This protein binds this small molecule.
Small molecule (SMILES): COC(=O)c1cc(O)cc(C(=O)OC)c1

Sequence of chain 1.A:
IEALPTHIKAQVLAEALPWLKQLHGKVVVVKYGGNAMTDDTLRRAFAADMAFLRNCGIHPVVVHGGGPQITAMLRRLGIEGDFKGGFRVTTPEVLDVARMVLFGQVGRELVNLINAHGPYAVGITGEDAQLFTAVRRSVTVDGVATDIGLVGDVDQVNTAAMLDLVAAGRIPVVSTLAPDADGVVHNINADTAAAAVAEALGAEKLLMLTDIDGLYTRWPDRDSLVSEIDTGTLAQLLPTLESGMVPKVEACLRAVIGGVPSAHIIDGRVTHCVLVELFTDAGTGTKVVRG

Sequence of chain 6.A:
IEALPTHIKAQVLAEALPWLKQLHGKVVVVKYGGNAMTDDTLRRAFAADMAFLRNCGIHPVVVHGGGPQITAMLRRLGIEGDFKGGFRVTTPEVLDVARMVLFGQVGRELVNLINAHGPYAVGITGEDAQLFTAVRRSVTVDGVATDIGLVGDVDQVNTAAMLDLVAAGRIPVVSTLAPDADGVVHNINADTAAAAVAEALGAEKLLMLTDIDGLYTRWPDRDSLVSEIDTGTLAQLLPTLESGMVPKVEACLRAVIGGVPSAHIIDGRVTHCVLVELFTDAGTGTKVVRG

Binding-site contacts:
Ligand atom C12 contacts residue LEU171 of chain 6.A at 4.0 Å (hydrophobic).
Ligand atom C01 contacts residue LEU137 of chain 1.A at 3.7 Å (hydrophobic).
Ligand atom O04 contacts residue 98W1 of chain 6.B at 1.6 Å (h-bond).
Ligand atom C12 contacts residue 98W1 of chain 6.B at 0.7 Å.
Ligand atom C10 contacts residue VAL128 of chain 1.A at 3.9 Å (hydrophobic).
Ligand atom C11 contacts residue 98W1 of chain 6.B at 0.6 Å.
Ligand atom C05 contacts residue LEU171 of chain 6.A at 4.0 Å (hydrophobic).
Ligand atom C07 contacts residue ILE130 of chain 1.A at 3.8 Å (hydrophobic).
Ligand atom O13 contacts residue LEU137 of chain 6.A at 3.9 Å.
Ligand atom O02 contacts residue ARG176 of chain 6.A at 3.5 Å (salt-bridge).
Ligand atom C15 contacts residue 98W1 of chain 6.B at 0.2 Å.
Ligand atom C06 contacts residue 98W1 of chain 6.B at 0.7 Å.
Ligand atom O08 contacts residue VAL128 of chain 6.A at 2.9 Å.
Ligand atom C01 contacts residue ARG176 of chain 6.A at 3.8 Å.
Ligand atom C09 contacts residue 98W1 of chain 6.B at 0.3 Å.
Ligand atom C03 contacts residue 98W1 of chain 6.B at 0.5 Å.
Ligand atom C15 contacts residue ALA135 of chain 6.A at 3.9 Å (hydrophobic).
Ligand atom C07 contacts residue VAL128 of chain 6.A at 3.0 Å (hydrophobic).
Ligand atom O08 contacts residue 98W1 of chain 6.B at 2.2 Å.
Ligand atom C11 contacts residue LEU171 of chain 1.A at 3.8 Å (hydrophobic).
Ligand atom O08 contacts residue ILE130 of chain 1.A at 2.9 Å.
Ligand atom C01 contacts residue ALA167 of chain 1.A at 3.7 Å (hydrophobic).
Ligand atom C07 contacts residue 98W1 of chain 6.B at 1.1 Å.
Ligand atom C15 contacts residue ARG176 of chain 1.A at 3.7 Å.
Ligand atom C05 contacts residue LEU171 of chain 1.A at 4.0 Å (hydrophobic).
Ligand atom C09 contacts residue VAL128 of chain 1.A at 3.3 Å (hydrophobic).
Ligand atom O14 contacts residue 98W1 of chain 6.B at 0.5 Å.
Ligand atom C09 contacts residue VAL128 of chain 6.A at 3.4 Å (hydrophobic).
Ligand atom O13 contacts residue VAL128 of chain 1.A at 3.9 Å.
Ligand atom O13 contacts residue 98W1 of chain 6.B at 0.9 Å.
Ligand atom C05 contacts residue 98W1 of chain 6.B at 0.9 Å.
Ligand atom C10 contacts residue 98W1 of chain 6.B at 1.2 Å.
Ligand atom C07 contacts residue VAL128 of chain 1.A at 4.0 Å (hydrophobic).
Ligand atom C10 contacts residue LEU171 of chain 6.A at 4.0 Å (hydrophobic).
Ligand atom O08 contacts residue ASP134 of chain 1.A at 4.0 Å.
Ligand atom C06 contacts residue VAL128 of chain 6.A at 3.5 Å (hydrophobic).
Ligand atom C01 contacts residue 98W1 of chain 6.B at 1.2 Å.
Ligand atom O02 contacts residue ALA135 of chain 1.A at 3.9 Å.
Ligand atom O02 contacts residue 98W1 of chain 6.B at 0.2 Å.
Ligand atom C11 contacts residue LEU171 of chain 6.A at 3.5 Å (hydrophobic).